Binding-site contacts:
Ligand atom C2 contacts residue ASN12 of chain 39.I at 3.2 Å.
Ligand atom C5 contacts residue ASN12 of chain 39.I at 4.0 Å.
Ligand atom O7 contacts residue ASN12 of chain 39.I at 3.7 Å.
Ligand atom N2 contacts residue ASN12 of chain 39.I at 3.8 Å.
Ligand atom C1 contacts residue ASN12 of chain 39.I at 2.1 Å.
Ligand atom O5 contacts residue ASN12 of chain 39.I at 2.6 Å (h-bond).
Ligand atom C7 contacts residue ASN12 of chain 39.I at 3.9 Å.

This small molecule binds to this protein.
Small molecule (SMILES): CC(=O)N[C@H]1[C@H](O[C@H]2[C@H](O)[C@@H](NC(C)=O)CO[C@@H]2CO)O[C@H](CO)[C@@H](O)[C@@H]1O

Sequence of chain 39.I:
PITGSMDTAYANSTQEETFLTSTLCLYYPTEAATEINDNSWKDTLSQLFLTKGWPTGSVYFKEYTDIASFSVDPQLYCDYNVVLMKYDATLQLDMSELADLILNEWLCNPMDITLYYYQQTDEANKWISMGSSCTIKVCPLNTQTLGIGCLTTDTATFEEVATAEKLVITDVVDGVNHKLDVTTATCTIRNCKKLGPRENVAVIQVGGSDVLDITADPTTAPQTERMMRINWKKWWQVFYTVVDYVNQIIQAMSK